The small molecule below binds the protein below.
Small molecule (SMILES): COc1cc(OC)c(/C=C2/C(=O)Nc3ccccc32)c(OC)c1

Sequence of chain 1.A:
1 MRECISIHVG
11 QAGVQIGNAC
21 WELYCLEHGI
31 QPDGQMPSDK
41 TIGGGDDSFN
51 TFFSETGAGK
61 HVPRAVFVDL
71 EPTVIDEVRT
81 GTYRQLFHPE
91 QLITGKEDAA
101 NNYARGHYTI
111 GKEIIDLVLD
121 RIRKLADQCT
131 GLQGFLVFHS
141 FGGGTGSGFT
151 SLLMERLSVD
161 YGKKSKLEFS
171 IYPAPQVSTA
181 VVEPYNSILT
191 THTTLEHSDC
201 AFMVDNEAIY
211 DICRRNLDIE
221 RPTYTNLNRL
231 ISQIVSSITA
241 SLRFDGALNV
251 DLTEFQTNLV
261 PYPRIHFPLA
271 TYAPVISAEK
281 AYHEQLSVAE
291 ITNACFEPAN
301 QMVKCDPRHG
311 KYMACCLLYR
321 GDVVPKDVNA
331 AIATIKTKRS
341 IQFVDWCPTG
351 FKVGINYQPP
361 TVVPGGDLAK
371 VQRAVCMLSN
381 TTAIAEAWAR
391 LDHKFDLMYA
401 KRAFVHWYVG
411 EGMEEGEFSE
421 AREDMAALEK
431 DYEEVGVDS

Binding-site contacts:
Ligand atom C12 contacts residue THR366 of chain 1.B at 3.8 Å.
Ligand atom C3' contacts residue VAL236 of chain 1.B at 3.4 Å (hydrophobic).
Ligand atom C5 contacts residue LYS350 of chain 1.B at 3.9 Å.
Ligand atom C8 contacts residue ASN256 of chain 1.B at 3.8 Å.
Ligand atom O2' contacts residue LEU240 of chain 1.B at 3.8 Å.
Ligand atom C3' contacts residue ILE368 of chain 1.B at 3.9 Å (hydrophobic).
Ligand atom C12 contacts residue ILE316 of chain 1.B at 3.7 Å (hydrophobic).
Ligand atom C4' contacts residue ILE368 of chain 1.B at 3.9 Å (hydrophobic).
Ligand atom C6' contacts residue CYS239 of chain 1.B at 3.7 Å (hydrophobic).
Ligand atom C4 contacts residue ALA314 of chain 1.B at 3.7 Å (hydrophobic).
Ligand atom C6 contacts residue ASN256 of chain 1.B at 3.4 Å.
Ligand atom C13 contacts residue ALA315 of chain 1.B at 3.4 Å (hydrophobic).
Ligand atom O2 contacts residue ASP249 of chain 1.B at 3.3 Å (salt-bridge).
Ligand atom C6 contacts residue LYS350 of chain 1.B at 3.8 Å.
Ligand atom C5 contacts residue ALA314 of chain 1.B at 3.6 Å (hydrophobic).
Ligand atom C12 contacts residue ALA315 of chain 1.B at 3.6 Å (hydrophobic).
Ligand atom O4' contacts residue ILE368 of chain 1.B at 3.4 Å.
Ligand atom C13 contacts residue ALA352 of chain 1.B at 3.8 Å (hydrophobic).
Ligand atom C1' contacts residue CYS239 of chain 1.B at 3.9 Å (hydrophobic).
Ligand atom C4 contacts residue LEU253 of chain 1.B at 3.8 Å (hydrophobic).
Ligand atom C13 contacts residue LYS350 of chain 1.B at 3.9 Å.
Ligand atom C13 contacts residue LEU246 of chain 1.B at 3.8 Å (hydrophobic).
Ligand atom O6' contacts residue LEU246 of chain 1.B at 3.3 Å.
Ligand atom C7 contacts residue THR179 of chain 1.A at 3.6 Å.
Ligand atom C5' contacts residue CYS239 of chain 1.B at 3.9 Å (hydrophobic).
Ligand atom C10 contacts residue ALA248 of chain 1.B at 3.5 Å (hydrophobic).
Ligand atom C11 contacts residue VAL236 of chain 1.B at 3.2 Å (hydrophobic).
Ligand atom C7 contacts residue ASN256 of chain 1.B at 3.2 Å.
Ligand atom O2' contacts residue LEU253 of chain 1.B at 3.9 Å.
Ligand atom C11 contacts residue LEU240 of chain 1.B at 3.8 Å (hydrophobic).
Ligand atom C2 contacts residue LEU246 of chain 1.B at 3.9 Å (hydrophobic).
Ligand atom C12 contacts residue ALA314 of chain 1.B at 3.2 Å (hydrophobic).
Ligand atom O2 contacts residue ALA248 of chain 1.B at 3.0 Å.
Ligand atom C3 contacts residue LEU246 of chain 1.B at 3.8 Å (hydrophobic).
Ligand atom C2 contacts residue ALA248 of chain 1.B at 3.8 Å (hydrophobic).
Ligand atom C5' contacts residue ALA314 of chain 1.B at 3.8 Å (hydrophobic).
Ligand atom C11 contacts residue LEU253 of chain 1.B at 3.7 Å (hydrophobic).
Ligand atom N1 contacts residue LYS252 of chain 1.B at 3.6 Å.
Ligand atom C12 contacts residue ILE368 of chain 1.B at 3.7 Å (hydrophobic).
Ligand atom C2' contacts residue CYS239 of chain 1.B at 3.9 Å (hydrophobic).

Sequence of chain 1.B:
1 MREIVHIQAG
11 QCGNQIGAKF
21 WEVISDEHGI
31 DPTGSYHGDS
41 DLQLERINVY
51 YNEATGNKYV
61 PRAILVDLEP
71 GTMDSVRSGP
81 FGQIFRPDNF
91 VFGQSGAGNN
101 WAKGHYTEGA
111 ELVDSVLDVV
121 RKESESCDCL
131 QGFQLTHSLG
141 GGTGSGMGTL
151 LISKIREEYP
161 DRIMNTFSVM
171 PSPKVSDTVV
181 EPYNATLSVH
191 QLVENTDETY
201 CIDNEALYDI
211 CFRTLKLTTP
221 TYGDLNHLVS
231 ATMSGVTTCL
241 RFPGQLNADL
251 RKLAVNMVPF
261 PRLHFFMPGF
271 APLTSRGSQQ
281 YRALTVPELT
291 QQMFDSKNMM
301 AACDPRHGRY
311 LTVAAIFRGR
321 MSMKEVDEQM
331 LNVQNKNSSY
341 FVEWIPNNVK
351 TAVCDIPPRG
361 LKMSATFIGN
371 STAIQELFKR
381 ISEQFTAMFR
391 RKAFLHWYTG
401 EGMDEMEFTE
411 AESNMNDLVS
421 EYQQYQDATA